This protein binds this small molecule.
Small molecule (SMILES): CC(=O)N[C@@H]1[C@@H](O)[C@H](O)[C@@H](CO)O[C@H]1O

Binding-site contacts:
Ligand atom O7 contacts residue ASN683 of chain 1.C at 3.0 Å (h-bond).
Ligand atom C8 contacts residue ASN683 of chain 1.C at 4.3 Å.
Ligand atom O4 contacts residue GLY1105 of chain 1.C at 4.0 Å.
Ligand atom O6 contacts residue ASN683 of chain 1.C at 4.1 Å.
Ligand atom C5 contacts residue ASN683 of chain 1.C at 3.8 Å.
Ligand atom O4 contacts residue ILE1104 of chain 1.C at 3.4 Å.
Ligand atom C4 contacts residue ASN683 of chain 1.C at 4.2 Å.
Ligand atom C6 contacts residue ASN683 of chain 1.C at 3.4 Å.
Ligand atom N2 contacts residue ASN683 of chain 1.C at 2.8 Å (h-bond).
Ligand atom O6 contacts residue GLY1105 of chain 1.C at 4.1 Å.
Ligand atom C3 contacts residue ASN683 of chain 1.C at 3.8 Å.
Ligand atom O6 contacts residue ASN684 of chain 1.C at 4.4 Å.
Ligand atom C2 contacts residue ASN683 of chain 1.C at 2.4 Å.
Ligand atom O5 contacts residue ASN683 of chain 1.C at 2.5 Å (h-bond).
Ligand atom C1 contacts residue ASN683 of chain 1.C at 1.5 Å.
Ligand atom C7 contacts residue ASN683 of chain 1.C at 3.1 Å.

Sequence of chain 1.C:
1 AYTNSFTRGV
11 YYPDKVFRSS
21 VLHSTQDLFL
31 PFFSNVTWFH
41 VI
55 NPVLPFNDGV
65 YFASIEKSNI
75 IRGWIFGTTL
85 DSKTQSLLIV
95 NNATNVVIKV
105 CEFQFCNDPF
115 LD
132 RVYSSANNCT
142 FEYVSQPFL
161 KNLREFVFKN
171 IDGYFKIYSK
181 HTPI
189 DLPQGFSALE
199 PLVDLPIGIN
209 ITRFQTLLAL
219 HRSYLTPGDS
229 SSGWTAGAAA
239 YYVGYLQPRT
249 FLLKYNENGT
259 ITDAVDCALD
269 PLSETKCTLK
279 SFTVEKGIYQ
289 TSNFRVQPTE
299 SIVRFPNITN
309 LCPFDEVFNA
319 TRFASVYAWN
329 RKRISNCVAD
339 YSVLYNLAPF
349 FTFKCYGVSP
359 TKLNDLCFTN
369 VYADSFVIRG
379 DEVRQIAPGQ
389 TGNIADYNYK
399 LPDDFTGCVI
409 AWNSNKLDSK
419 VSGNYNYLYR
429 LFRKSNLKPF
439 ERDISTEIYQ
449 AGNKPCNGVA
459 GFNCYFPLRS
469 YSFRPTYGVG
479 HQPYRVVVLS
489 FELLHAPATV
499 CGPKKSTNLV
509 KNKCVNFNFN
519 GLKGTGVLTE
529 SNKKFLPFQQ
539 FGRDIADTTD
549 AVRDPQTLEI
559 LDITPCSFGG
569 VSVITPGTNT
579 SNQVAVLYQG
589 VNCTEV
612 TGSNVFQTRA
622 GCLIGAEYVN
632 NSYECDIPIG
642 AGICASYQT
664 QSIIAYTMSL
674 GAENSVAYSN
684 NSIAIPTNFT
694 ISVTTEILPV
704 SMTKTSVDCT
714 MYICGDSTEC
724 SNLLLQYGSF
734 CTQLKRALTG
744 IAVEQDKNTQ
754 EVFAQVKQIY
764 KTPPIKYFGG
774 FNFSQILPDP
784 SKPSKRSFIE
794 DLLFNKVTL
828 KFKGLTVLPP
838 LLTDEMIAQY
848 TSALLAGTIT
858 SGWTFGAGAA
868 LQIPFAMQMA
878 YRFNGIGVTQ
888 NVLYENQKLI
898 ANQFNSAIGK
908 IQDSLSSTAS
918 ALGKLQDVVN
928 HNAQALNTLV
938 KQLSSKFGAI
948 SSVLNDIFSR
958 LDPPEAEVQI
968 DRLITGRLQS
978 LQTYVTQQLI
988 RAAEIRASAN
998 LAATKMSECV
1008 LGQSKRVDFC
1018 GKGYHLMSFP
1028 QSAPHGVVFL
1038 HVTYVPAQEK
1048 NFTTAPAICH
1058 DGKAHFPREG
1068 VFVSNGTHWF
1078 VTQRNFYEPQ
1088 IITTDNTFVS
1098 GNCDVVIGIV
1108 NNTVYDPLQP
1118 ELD